Sequence of chain 1.A:
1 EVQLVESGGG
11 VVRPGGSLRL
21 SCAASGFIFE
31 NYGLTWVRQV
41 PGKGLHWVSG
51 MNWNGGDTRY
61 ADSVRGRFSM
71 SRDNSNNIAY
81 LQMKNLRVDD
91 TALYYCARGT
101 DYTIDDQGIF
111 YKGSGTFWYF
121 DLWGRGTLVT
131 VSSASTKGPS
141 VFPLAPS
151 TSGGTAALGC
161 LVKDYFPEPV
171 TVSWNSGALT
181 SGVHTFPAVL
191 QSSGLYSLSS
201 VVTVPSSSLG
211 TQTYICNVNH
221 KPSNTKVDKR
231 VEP

Sequence of chain 1.E:
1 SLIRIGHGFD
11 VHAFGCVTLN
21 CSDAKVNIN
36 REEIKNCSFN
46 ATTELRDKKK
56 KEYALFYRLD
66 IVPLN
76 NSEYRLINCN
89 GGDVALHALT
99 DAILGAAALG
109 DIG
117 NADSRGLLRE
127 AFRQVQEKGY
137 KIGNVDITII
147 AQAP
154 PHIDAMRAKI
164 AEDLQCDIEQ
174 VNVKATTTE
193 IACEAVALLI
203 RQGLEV

This protein binds this small molecule.
Small molecule (SMILES): CC(=O)N[C@H]1[C@H](O[C@H]2[C@H](O)[C@@H](NC(C)=O)CO[C@@H]2CO)O[C@H](CO)[C@@H](O[C@@H]2O[C@H](CO[C@H]3O[C@H](CO[C@H]4O[C@H](CO)[C@@H](O)[C@H](O)[C@@H]4O)[C@@H](O)[C@H](O[C@H]4O[C@H](CO)[C@@H](O)[C@H](O)[C@@H]4O)[C@@H]3O)[C@@H](O)[C@H](O[C@H]3O[C@H](CO)[C@@H](O)[C@H](O)[C@@H]3O)[C@@H]2O)[C@@H]1O

Sequence of chain 1.B:
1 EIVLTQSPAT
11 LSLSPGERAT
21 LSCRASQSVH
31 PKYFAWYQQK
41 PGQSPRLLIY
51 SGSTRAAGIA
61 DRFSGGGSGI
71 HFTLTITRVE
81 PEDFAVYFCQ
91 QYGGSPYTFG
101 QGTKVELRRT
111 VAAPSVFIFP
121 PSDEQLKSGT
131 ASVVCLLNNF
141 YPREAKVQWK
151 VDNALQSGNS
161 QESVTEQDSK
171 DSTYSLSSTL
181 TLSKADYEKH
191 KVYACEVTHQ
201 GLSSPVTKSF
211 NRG

Binding-site contacts:
Ligand atom C7 contacts residue TRP53 of chain 1.A at 3.5 Å (hydrophobic).
Ligand atom C8 contacts residue ILE104 of chain 1.A at 3.0 Å (hydrophobic).
Ligand atom O7 contacts residue THR103 of chain 1.A at 2.9 Å (h-bond).
Ligand atom O5 contacts residue TYR111 of chain 1.A at 3.1 Å.
Ligand atom C8 contacts residue THR103 of chain 1.A at 3.0 Å.
Ligand atom O7 contacts residue ASN45 of chain 1.E at 3.4 Å (h-bond).
Ligand atom C8 contacts residue PHE44 of chain 1.E at 3.9 Å (hydrophobic).
Ligand atom O5 contacts residue ASN45 of chain 1.E at 2.4 Å (h-bond).
Ligand atom C5 contacts residue TYR111 of chain 1.A at 3.8 Å (hydrophobic).
Ligand atom C8 contacts residue TRP53 of chain 1.A at 3.3 Å (hydrophobic).
Ligand atom C1 contacts residue ASN45 of chain 1.E at 1.4 Å.
Ligand atom O3 contacts residue TRP53 of chain 1.A at 3.1 Å (h-bond).
Ligand atom C3 contacts residue SER114 of chain 1.A at 3.9 Å.
Ligand atom C1 contacts residue TYR111 of chain 1.A at 3.3 Å (hydrophobic).
Ligand atom C8 contacts residue LYS56 of chain 1.E at 3.5 Å.
Ligand atom C5 contacts residue ASP57 of chain 1.A at 3.3 Å.
Ligand atom O6 contacts residue NAG1 of chain 1.K at 3.1 Å (h-bond).
Ligand atom C2 contacts residue ASN45 of chain 1.E at 2.5 Å.
Ligand atom C6 contacts residue ASP57 of chain 1.A at 3.4 Å.
Ligand atom O5 contacts residue ARG59 of chain 1.A at 3.9 Å.
Ligand atom C3 contacts residue TRP53 of chain 1.A at 3.8 Å (hydrophobic).
Ligand atom O2 contacts residue SER95 of chain 1.B at 3.8 Å.
Ligand atom C2 contacts residue SER114 of chain 1.A at 3.8 Å.
Ligand atom N2 contacts residue SER114 of chain 1.A at 3.2 Å (h-bond).
Ligand atom C5 contacts residue ASN45 of chain 1.E at 3.6 Å.
Ligand atom O6 contacts residue GLY56 of chain 1.A at 3.6 Å.
Ligand atom C1 contacts residue GLY56 of chain 1.A at 3.5 Å.
Ligand atom O7 contacts residue TRP53 of chain 1.A at 3.8 Å.
Ligand atom C6 contacts residue TYR111 of chain 1.A at 3.6 Å (hydrophobic).
Ligand atom O3 contacts residue ASP57 of chain 1.A at 3.7 Å.
Ligand atom C6 contacts residue NAG1 of chain 1.K at 3.6 Å.
Ligand atom C7 contacts residue THR103 of chain 1.A at 3.3 Å.
Ligand atom C6 contacts residue ARG59 of chain 1.A at 3.5 Å.
Ligand atom C7 contacts residue ASN45 of chain 1.E at 3.5 Å.
Ligand atom N2 contacts residue ASN45 of chain 1.E at 2.9 Å (h-bond).
Ligand atom C3 contacts residue GLY56 of chain 1.A at 3.8 Å.
Ligand atom C2 contacts residue GLY56 of chain 1.A at 3.7 Å.
Ligand atom C3 contacts residue ASN45 of chain 1.E at 3.8 Å.
Ligand atom C1 contacts residue SER114 of chain 1.A at 3.8 Å.
Ligand atom O6 contacts residue ASN54 of chain 1.A at 3.8 Å.